Sequence of chain 1.C:
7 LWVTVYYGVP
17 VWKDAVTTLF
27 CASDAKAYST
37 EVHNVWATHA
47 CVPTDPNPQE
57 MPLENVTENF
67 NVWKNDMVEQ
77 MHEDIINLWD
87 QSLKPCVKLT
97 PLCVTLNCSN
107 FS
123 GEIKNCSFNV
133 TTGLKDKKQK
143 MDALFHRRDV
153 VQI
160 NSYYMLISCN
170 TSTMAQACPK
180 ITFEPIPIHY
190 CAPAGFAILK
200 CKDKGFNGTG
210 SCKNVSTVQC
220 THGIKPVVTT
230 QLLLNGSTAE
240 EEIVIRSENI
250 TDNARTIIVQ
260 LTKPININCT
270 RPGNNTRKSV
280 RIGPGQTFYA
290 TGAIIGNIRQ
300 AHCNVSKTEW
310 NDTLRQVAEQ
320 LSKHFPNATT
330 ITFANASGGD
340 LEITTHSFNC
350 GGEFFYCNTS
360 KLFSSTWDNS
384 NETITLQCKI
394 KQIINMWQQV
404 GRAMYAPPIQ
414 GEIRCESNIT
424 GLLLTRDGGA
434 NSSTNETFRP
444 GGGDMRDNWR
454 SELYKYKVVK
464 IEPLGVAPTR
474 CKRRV

A protein and the small-molecule ligand that binds it are described below.
Small molecule (SMILES): CC(=O)N[C@@H]1[C@@H](O)[C@H](O)[C@@H](CO)O[C@H]1O

Binding-site contacts:
Ligand atom C5 contacts residue ASN160 of chain 1.C at 3.7 Å.
Ligand atom C3 contacts residue ASN103 of chain 1.C at 3.8 Å.
Ligand atom N2 contacts residue TYR162 of chain 1.C at 3.3 Å (h-bond).
Ligand atom C8 contacts residue NAG1 of chain 1.S at 4.0 Å.
Ligand atom N2 contacts residue ASN103 of chain 1.C at 2.9 Å (h-bond).
Ligand atom C8 contacts residue TYR162 of chain 1.C at 3.3 Å (hydrophobic).
Ligand atom O5 contacts residue ASN160 of chain 1.C at 4.2 Å.
Ligand atom O5 contacts residue ASN103 of chain 1.C at 2.4 Å (h-bond).
Ligand atom C2 contacts residue TYR162 of chain 1.C at 4.5 Å (hydrophobic).
Ligand atom O7 contacts residue NAG1 of chain 1.S at 3.6 Å.
Ligand atom C8 contacts residue ASN103 of chain 1.C at 4.3 Å.
Ligand atom C1 contacts residue ASN103 of chain 1.C at 1.4 Å.
Ligand atom C7 contacts residue TYR162 of chain 1.C at 3.8 Å (hydrophobic).
Ligand atom C6 contacts residue ASN160 of chain 1.C at 3.4 Å.
Ligand atom O7 contacts residue ASN103 of chain 1.C at 3.1 Å (h-bond).
Ligand atom C2 contacts residue ASN103 of chain 1.C at 2.5 Å.
Ligand atom C5 contacts residue ASN103 of chain 1.C at 3.7 Å.
Ligand atom C1 contacts residue TYR162 of chain 1.C at 4.2 Å (hydrophobic).
Ligand atom C7 contacts residue NAG1 of chain 1.S at 4.3 Å.
Ligand atom C7 contacts residue ASN103 of chain 1.C at 3.2 Å.
Ligand atom C4 contacts residue ASN103 of chain 1.C at 4.2 Å.